A protein and the small-molecule ligand that binds it are described below.
Small molecule (SMILES): CC(C)(C)Oc1ccncc1NC(=O)Cc1cccc(Cl)c1

Binding-site contacts:
Ligand atom C6 contacts residue LEU141 of chain 1.A at 3.6 Å (hydrophobic).
Ligand atom C14 contacts residue DMS1 of chain 1.E at 3.6 Å.
Ligand atom C2 contacts residue ASN142 of chain 1.A at 3.9 Å.
Ligand atom C16 contacts residue MET165 of chain 1.A at 3.7 Å (hydrophobic).
Ligand atom C6 contacts residue SER144 of chain 1.A at 3.9 Å.
Ligand atom C15 contacts residue MET49 of chain 1.A at 3.8 Å (hydrophobic).
Ligand atom C5 contacts residue LEU141 of chain 1.A at 3.5 Å (hydrophobic).
Ligand atom C13 contacts residue GLN189 of chain 1.A at 3.3 Å.
Ligand atom C4 contacts residue ASN142 of chain 1.A at 3.9 Å.
Ligand atom C7 contacts residue GLU166 of chain 1.A at 3.8 Å.
Ligand atom N contacts residue PHE140 of chain 1.A at 3.8 Å.
Ligand atom CL contacts residue MET49 of chain 1.A at 4.0 Å.
Ligand atom O1 contacts residue MET165 of chain 1.A at 3.3 Å.
Ligand atom N1 contacts residue CYS145 of chain 1.A at 3.8 Å.
Ligand atom C16 contacts residue HIS41 of chain 1.A at 3.7 Å.
Ligand atom C7 contacts residue HIS163 of chain 1.A at 3.2 Å.
Ligand atom O contacts residue ASN142 of chain 1.A at 3.4 Å (h-bond).
Ligand atom C16 contacts residue HIS164 of chain 1.A at 3.4 Å.
Ligand atom N contacts residue GLU166 of chain 1.A at 3.8 Å.
Ligand atom C6 contacts residue GLU166 of chain 1.A at 3.4 Å.
Ligand atom N1 contacts residue ASN142 of chain 1.A at 3.4 Å (h-bond).
Ligand atom N contacts residue LEU141 of chain 1.A at 4.0 Å.
Ligand atom CL contacts residue HIS41 of chain 1.A at 3.5 Å.
Ligand atom C6 contacts residue HIS163 of chain 1.A at 3.8 Å.
Ligand atom C12 contacts residue GLN189 of chain 1.A at 3.7 Å.
Ligand atom C15 contacts residue MET165 of chain 1.A at 3.6 Å (hydrophobic).
Ligand atom C6 contacts residue PHE140 of chain 1.A at 3.3 Å (hydrophobic).
Ligand atom C5 contacts residue GLU166 of chain 1.A at 3.5 Å.
Ligand atom CL contacts residue HIS164 of chain 1.A at 3.9 Å.
Ligand atom C7 contacts residue CYS145 of chain 1.A at 3.8 Å (hydrophobic).
Ligand atom CL contacts residue MET165 of chain 1.A at 3.7 Å.
Ligand atom N contacts residue HIS163 of chain 1.A at 2.6 Å (h-bond).
Ligand atom O1 contacts residue GLU166 of chain 1.A at 3.1 Å (salt-bridge).
Ligand atom CL contacts residue ASP187 of chain 1.A at 3.5 Å.
Ligand atom C8 contacts residue ASN142 of chain 1.A at 4.0 Å.
Ligand atom C5 contacts residue ASN142 of chain 1.A at 3.8 Å.
Ligand atom C13 contacts residue DMS1 of chain 1.E at 3.6 Å.
Ligand atom C14 contacts residue MET49 of chain 1.A at 3.5 Å (hydrophobic).
Ligand atom C5 contacts residue PHE140 of chain 1.A at 3.7 Å (hydrophobic).
Ligand atom N contacts residue SER144 of chain 1.A at 3.6 Å (h-bond).

Sequence of chain 1.A:
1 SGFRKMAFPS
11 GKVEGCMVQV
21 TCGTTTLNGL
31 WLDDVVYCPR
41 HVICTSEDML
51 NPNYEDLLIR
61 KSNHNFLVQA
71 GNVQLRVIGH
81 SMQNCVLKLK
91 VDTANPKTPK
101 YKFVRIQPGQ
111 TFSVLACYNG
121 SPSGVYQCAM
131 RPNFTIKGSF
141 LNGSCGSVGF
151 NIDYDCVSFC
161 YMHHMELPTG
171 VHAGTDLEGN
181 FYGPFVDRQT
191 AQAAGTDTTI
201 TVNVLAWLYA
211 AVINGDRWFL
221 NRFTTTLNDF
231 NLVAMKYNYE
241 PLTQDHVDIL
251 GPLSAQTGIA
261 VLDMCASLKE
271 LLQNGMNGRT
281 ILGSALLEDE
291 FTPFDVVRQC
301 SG